The protein below binds the small molecule below.
Small molecule (SMILES): CC(=O)N[C@H]1[C@H](O[C@H]2[C@H](O)[C@@H](NC(C)=O)CO[C@@H]2CO)O[C@H](CO)[C@@H](O)[C@@H]1O

Binding-site contacts:
Ligand atom N2 contacts residue ASN167 of chain 1.A at 3.0 Å (h-bond).
Ligand atom C6 contacts residue ALA173 of chain 1.A at 3.7 Å (hydrophobic).
Ligand atom C7 contacts residue ASN167 of chain 1.A at 3.4 Å.
Ligand atom C6 contacts residue SER169 of chain 1.A at 4.2 Å.
Ligand atom C8 contacts residue GLY174 of chain 1.A at 4.1 Å.
Ligand atom O7 contacts residue HIS170 of chain 1.A at 3.4 Å (h-bond).
Ligand atom N2 contacts residue TYR219 of chain 1.A at 3.0 Å (h-bond).
Ligand atom C8 contacts residue ASN114 of chain 1.A at 3.4 Å.
Ligand atom C7 contacts residue ILE113 of chain 1.A at 4.2 Å (hydrophobic).
Ligand atom C4 contacts residue ASN167 of chain 1.A at 4.4 Å.
Ligand atom O7 contacts residue ILE113 of chain 1.A at 4.2 Å.
Ligand atom C6 contacts residue GLY174 of chain 1.A at 3.8 Å.
Ligand atom C8 contacts residue HIS170 of chain 1.A at 3.6 Å.
Ligand atom C7 contacts residue HIS170 of chain 1.A at 3.9 Å.
Ligand atom C2 contacts residue ASN167 of chain 1.A at 2.6 Å.
Ligand atom C8 contacts residue TYR172 of chain 1.A at 3.8 Å (hydrophobic).
Ligand atom O5 contacts residue ASN167 of chain 1.A at 2.4 Å (h-bond).
Ligand atom O5 contacts residue SER169 of chain 1.A at 3.7 Å.
Ligand atom C1 contacts residue ASN167 of chain 1.A at 1.5 Å.
Ligand atom O6 contacts residue ALA173 of chain 1.A at 3.4 Å (h-bond).
Ligand atom C8 contacts residue GLN165 of chain 1.A at 3.9 Å.
Ligand atom C7 contacts residue TYR219 of chain 1.A at 3.6 Å (hydrophobic).
Ligand atom O6 contacts residue GLY174 of chain 1.A at 3.9 Å.
Ligand atom C1 contacts residue TYR219 of chain 1.A at 4.0 Å (hydrophobic).
Ligand atom C8 contacts residue TYR219 of chain 1.A at 3.4 Å (hydrophobic).
Ligand atom O7 contacts residue ASN167 of chain 1.A at 3.5 Å (h-bond).
Ligand atom C2 contacts residue TYR219 of chain 1.A at 4.0 Å (hydrophobic).
Ligand atom C3 contacts residue ASN167 of chain 1.A at 3.9 Å.
Ligand atom C1 contacts residue SER169 of chain 1.A at 3.9 Å.
Ligand atom C5 contacts residue ASN167 of chain 1.A at 3.8 Å.
Ligand atom C5 contacts residue SER169 of chain 1.A at 3.7 Å.
Ligand atom C8 contacts residue ILE113 of chain 1.A at 3.1 Å (hydrophobic).
Ligand atom C8 contacts residue SER111 of chain 1.A at 4.2 Å.

Sequence of chain 1.A:
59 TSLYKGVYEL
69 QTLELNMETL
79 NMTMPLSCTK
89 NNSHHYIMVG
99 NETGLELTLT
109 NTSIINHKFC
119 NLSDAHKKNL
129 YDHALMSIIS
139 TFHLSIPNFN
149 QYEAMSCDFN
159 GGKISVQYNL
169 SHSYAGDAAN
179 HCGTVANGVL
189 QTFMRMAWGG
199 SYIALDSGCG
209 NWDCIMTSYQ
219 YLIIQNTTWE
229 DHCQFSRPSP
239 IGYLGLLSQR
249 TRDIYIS